The protein below binds the small molecule below.
Small molecule (SMILES): C=C1/C(=C\C=C2/CCC[C@]3(C)[C@@H]([C@H](C)CCCC(C)(C)O)CC[C@@H]23)C[C@@H](O)C[C@@H]1O

Sequence of chain 1.A:
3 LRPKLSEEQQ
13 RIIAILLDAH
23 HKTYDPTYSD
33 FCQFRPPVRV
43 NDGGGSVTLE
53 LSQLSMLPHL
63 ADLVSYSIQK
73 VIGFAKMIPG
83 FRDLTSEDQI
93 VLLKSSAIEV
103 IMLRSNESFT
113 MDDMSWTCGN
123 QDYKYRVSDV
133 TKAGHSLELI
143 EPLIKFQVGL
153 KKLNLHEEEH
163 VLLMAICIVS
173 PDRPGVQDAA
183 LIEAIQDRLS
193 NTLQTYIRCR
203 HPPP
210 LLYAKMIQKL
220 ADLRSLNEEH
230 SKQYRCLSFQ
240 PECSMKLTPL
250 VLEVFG

Binding-site contacts:
Ligand atom C10 contacts residue SER69 of chain 1.A at 3.9 Å.
Ligand atom C23 contacts residue HIS137 of chain 1.A at 3.7 Å.
Ligand atom O1 contacts residue SER69 of chain 1.A at 2.8 Å (h-bond).
Ligand atom C11 contacts residue TYR127 of chain 1.A at 4.0 Å (hydrophobic).
Ligand atom C19 contacts residue LEU65 of chain 1.A at 3.5 Å (hydrophobic).
Ligand atom C19 contacts residue SER69 of chain 1.A at 3.4 Å.
Ligand atom C21 contacts residue LEU141 of chain 1.A at 3.8 Å (hydrophobic).
Ligand atom C3 contacts residue TYR30 of chain 1.A at 3.9 Å (hydrophobic).
Ligand atom C2 contacts residue ARG106 of chain 1.A at 4.0 Å.
Ligand atom O2 contacts residue SER110 of chain 1.A at 2.9 Å (h-bond).
Ligand atom C9 contacts residue TRP118 of chain 1.A at 3.5 Å (hydrophobic).
Ligand atom C1 contacts residue ARG106 of chain 1.A at 3.9 Å.
Ligand atom C1 contacts residue SER69 of chain 1.A at 3.7 Å.
Ligand atom O2 contacts residue SER107 of chain 1.A at 3.5 Å.
Ligand atom C24 contacts residue HIS229 of chain 1.A at 3.8 Å.
Ligand atom C25 contacts residue HIS137 of chain 1.A at 3.7 Å.
Ligand atom C24 contacts residue VAL66 of chain 1.A at 3.9 Å (hydrophobic).
Ligand atom O1 contacts residue ARG106 of chain 1.A at 2.9 Å (salt-bridge).
Ligand atom C6 contacts residue SER107 of chain 1.A at 3.5 Å.
Ligand atom C25 contacts residue HIS229 of chain 1.A at 3.8 Å.
Ligand atom C5 contacts residue LEU65 of chain 1.A at 3.9 Å (hydrophobic).
Ligand atom C6 contacts residue TRP118 of chain 1.A at 3.9 Å (hydrophobic).
Ligand atom C4 contacts residue SER110 of chain 1.A at 3.8 Å.
Ligand atom C11 contacts residue LEU62 of chain 1.A at 4.0 Å (hydrophobic).
Ligand atom O2 contacts residue TYR26 of chain 1.A at 2.8 Å (h-bond).
Ligand atom C26 contacts residue HIS137 of chain 1.A at 3.8 Å.
Ligand atom C3 contacts residue TYR26 of chain 1.A at 3.6 Å (hydrophobic).
Ligand atom C26 contacts residue LEU59 of chain 1.A at 3.5 Å (hydrophobic).
Ligand atom C8 contacts residue TRP118 of chain 1.A at 3.9 Å (hydrophobic).
Ligand atom C18 contacts residue VAL66 of chain 1.A at 3.6 Å (hydrophobic).
Ligand atom C19 contacts residue ILE103 of chain 1.A at 3.9 Å (hydrophobic).
Ligand atom O3 contacts residue HIS137 of chain 1.A at 2.8 Å (h-bond).
Ligand atom C15 contacts residue ILE103 of chain 1.A at 3.9 Å (hydrophobic).
Ligand atom C3 contacts residue SER110 of chain 1.A at 3.8 Å.
Ligand atom C2 contacts residue TYR26 of chain 1.A at 3.9 Å (hydrophobic).
Ligand atom O3 contacts residue HIS229 of chain 1.A at 2.8 Å (h-bond).
Ligand atom C4 contacts residue CYS120 of chain 1.A at 3.6 Å (hydrophobic).
Ligand atom C12 contacts residue VAL132 of chain 1.A at 3.9 Å (hydrophobic).
Ligand atom C5 contacts residue SER107 of chain 1.A at 3.9 Å.
Ligand atom C7 contacts residue SER107 of chain 1.A at 3.3 Å.